Sequence of chain 2.C:
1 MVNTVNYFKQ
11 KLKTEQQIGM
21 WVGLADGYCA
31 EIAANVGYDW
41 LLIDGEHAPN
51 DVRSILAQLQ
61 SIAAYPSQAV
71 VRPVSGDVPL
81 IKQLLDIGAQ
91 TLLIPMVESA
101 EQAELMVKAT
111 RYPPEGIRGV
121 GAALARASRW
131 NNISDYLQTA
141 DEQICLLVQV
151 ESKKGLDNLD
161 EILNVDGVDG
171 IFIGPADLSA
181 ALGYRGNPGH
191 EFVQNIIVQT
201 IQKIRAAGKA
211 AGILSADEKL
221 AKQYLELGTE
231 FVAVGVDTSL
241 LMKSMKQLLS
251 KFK

A protein and the small-molecule ligand that binds it are described below.
Small molecule (SMILES): CC(=O)C(=O)O

Sequence of chain 2.A:
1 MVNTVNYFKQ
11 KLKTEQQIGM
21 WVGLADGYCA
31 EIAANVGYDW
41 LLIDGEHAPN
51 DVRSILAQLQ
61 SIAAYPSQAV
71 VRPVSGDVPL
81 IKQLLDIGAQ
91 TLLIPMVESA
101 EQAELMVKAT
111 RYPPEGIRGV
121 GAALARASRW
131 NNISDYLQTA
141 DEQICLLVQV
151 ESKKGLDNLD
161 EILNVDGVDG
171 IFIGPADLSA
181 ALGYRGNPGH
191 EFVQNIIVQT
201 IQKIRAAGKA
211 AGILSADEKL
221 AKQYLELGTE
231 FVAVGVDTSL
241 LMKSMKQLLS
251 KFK

Binding-site contacts:
Ligand atom CA contacts residue SSN1 of chain 2.F at 3.6 Å.
Ligand atom C contacts residue PRO175 of chain 2.C at 3.8 Å (hydrophobic).
Ligand atom C contacts residue ASP177 of chain 2.C at 3.9 Å.
Ligand atom CA contacts residue ARG72 of chain 2.C at 3.7 Å.
Ligand atom C contacts residue ALA176 of chain 2.C at 3.6 Å (hydrophobic).
Ligand atom CB contacts residue PHE172 of chain 2.C at 3.6 Å (hydrophobic).
Ligand atom O3 contacts residue GLY174 of chain 2.C at 4.0 Å.
Ligand atom O contacts residue CO1 of chain 2.M at 2.1 Å.
Ligand atom O contacts residue VAL120 of chain 2.A at 4.1 Å.
Ligand atom OXT contacts residue SSN1 of chain 2.F at 3.7 Å.
Ligand atom O contacts residue SSN1 of chain 2.F at 4.2 Å.
Ligand atom CA contacts residue CO1 of chain 2.M at 2.8 Å.
Ligand atom OXT contacts residue CO1 of chain 2.M at 4.2 Å.
Ligand atom O3 contacts residue ASP177 of chain 2.C at 4.1 Å.
Ligand atom C contacts residue GLY174 of chain 2.C at 3.3 Å.
Ligand atom CB contacts residue TRP21 of chain 2.C at 4.1 Å (hydrophobic).
Ligand atom CB contacts residue LEU214 of chain 2.C at 3.8 Å (hydrophobic).
Ligand atom O3 contacts residue GLN149 of chain 2.C at 3.0 Å (h-bond).
Ligand atom O3 contacts residue ARG72 of chain 2.C at 2.8 Å (salt-bridge).
Ligand atom CB contacts residue SSN1 of chain 2.F at 3.9 Å.
Ligand atom O3 contacts residue CO1 of chain 2.M at 2.0 Å.
Ligand atom CB contacts residue GLY174 of chain 2.C at 4.0 Å.
Ligand atom OXT contacts residue GLY174 of chain 2.C at 3.2 Å.
Ligand atom O contacts residue PRO175 of chain 2.C at 4.2 Å.
Ligand atom O contacts residue GLU151 of chain 2.C at 3.1 Å (salt-bridge).
Ligand atom OXT contacts residue PRO175 of chain 2.C at 3.1 Å (h-bond).
Ligand atom OXT contacts residue ASP177 of chain 2.C at 4.0 Å.
Ligand atom C contacts residue GLU151 of chain 2.C at 3.9 Å.
Ligand atom O contacts residue GLY174 of chain 2.C at 3.5 Å.
Ligand atom O contacts residue ALA176 of chain 2.C at 3.6 Å.
Ligand atom OXT contacts residue ALA176 of chain 2.C at 2.8 Å (h-bond).
Ligand atom C contacts residue SSN1 of chain 2.F at 3.6 Å.
Ligand atom CB contacts residue ARG72 of chain 2.C at 4.0 Å.
Ligand atom CA contacts residue GLU151 of chain 2.C at 3.8 Å.
Ligand atom O3 contacts residue SSN1 of chain 2.F at 3.5 Å (h-bond).
Ligand atom O contacts residue ASP177 of chain 2.C at 3.0 Å (salt-bridge).
Ligand atom O3 contacts residue GLU151 of chain 2.C at 3.1 Å (salt-bridge).
Ligand atom CA contacts residue GLN149 of chain 2.C at 3.8 Å.
Ligand atom C contacts residue CO1 of chain 2.M at 2.9 Å.
Ligand atom CA contacts residue GLY174 of chain 2.C at 3.6 Å.